The small molecule below binds the protein below.
Small molecule (SMILES): OC[C@H]1O[C@H](O[C@H]2O[C@H](CO)[C@@H](O)[C@H](O)[C@H]2O)[C@H](O)[C@@H](O)[C@@H]1O

Sequence of chain 1.A:
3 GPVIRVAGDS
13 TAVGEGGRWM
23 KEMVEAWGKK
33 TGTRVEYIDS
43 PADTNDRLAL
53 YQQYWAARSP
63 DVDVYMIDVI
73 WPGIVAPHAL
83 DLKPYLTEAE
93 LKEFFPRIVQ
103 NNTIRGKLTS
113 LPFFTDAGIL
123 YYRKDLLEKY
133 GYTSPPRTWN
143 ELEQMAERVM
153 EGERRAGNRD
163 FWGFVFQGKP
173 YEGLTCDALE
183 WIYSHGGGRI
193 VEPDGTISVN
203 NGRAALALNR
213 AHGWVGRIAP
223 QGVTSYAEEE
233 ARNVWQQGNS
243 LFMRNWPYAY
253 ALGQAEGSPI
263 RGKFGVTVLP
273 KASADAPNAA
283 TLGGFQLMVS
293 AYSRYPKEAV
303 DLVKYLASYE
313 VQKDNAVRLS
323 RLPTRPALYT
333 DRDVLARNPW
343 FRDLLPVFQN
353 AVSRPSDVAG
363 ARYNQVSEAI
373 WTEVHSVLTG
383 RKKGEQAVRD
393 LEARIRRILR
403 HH

Binding-site contacts:
Ligand atom O4 contacts residue GLU174 of chain 1.A at 3.7 Å.
Ligand atom C6 contacts residue GLY175 of chain 1.A at 3.7 Å.
Ligand atom O5 contacts residue GLU230 of chain 1.A at 3.3 Å (salt-bridge).
Ligand atom O3 contacts residue GLY285 of chain 1.A at 3.2 Å.
Ligand atom O2 contacts residue ASP118 of chain 1.A at 2.7 Å (salt-bridge).
Ligand atom C3 contacts residue ARG49 of chain 1.A at 3.8 Å.
Ligand atom O4 contacts residue ARG323 of chain 1.A at 2.9 Å (salt-bridge).
Ligand atom C1 contacts residue TRP248 of chain 1.A at 3.5 Å (hydrophobic).
Ligand atom O3 contacts residue ARG49 of chain 1.A at 2.9 Å (salt-bridge).
Ligand atom C2 contacts residue GLY286 of chain 1.A at 3.8 Å.
Ligand atom O4 contacts residue ASP70 of chain 1.A at 2.6 Å (salt-bridge).
Ligand atom O6 contacts residue GLY175 of chain 1.A at 3.5 Å.
Ligand atom O6 contacts residue ARG323 of chain 1.A at 3.6 Å.
Ligand atom O3 contacts residue ASP70 of chain 1.A at 2.6 Å (salt-bridge).
Ligand atom O6 contacts residue GLU230 of chain 1.A at 2.7 Å (salt-bridge).
Ligand atom C2 contacts residue ASP118 of chain 1.A at 3.5 Å.
Ligand atom C4 contacts residue ASP70 of chain 1.A at 3.5 Å.
Ligand atom C4 contacts residue ARG356 of chain 1.A at 3.6 Å.
Ligand atom O2 contacts residue GLY286 of chain 1.A at 2.9 Å (h-bond).
Ligand atom C3 contacts residue PHE287 of chain 1.A at 3.7 Å (hydrophobic).
Ligand atom O6 contacts residue ASP118 of chain 1.A at 3.0 Å (salt-bridge).
Ligand atom O4 contacts residue ARG356 of chain 1.A at 2.8 Å (salt-bridge).
Ligand atom O2 contacts residue PHE287 of chain 1.A at 3.6 Å.
Ligand atom C6 contacts residue TYR250 of chain 1.A at 3.6 Å (hydrophobic).
Ligand atom O2 contacts residue ARG49 of chain 1.A at 3.2 Å (salt-bridge).
Ligand atom C6 contacts residue TRP248 of chain 1.A at 3.8 Å (hydrophobic).
Ligand atom O3 contacts residue ASP11 of chain 1.A at 2.8 Å (salt-bridge).
Ligand atom C5 contacts residue ASP118 of chain 1.A at 3.7 Å.
Ligand atom O1 contacts residue PHE287 of chain 1.A at 3.6 Å.
Ligand atom C6 contacts residue ASP118 of chain 1.A at 3.0 Å.
Ligand atom O3 contacts residue GLY286 of chain 1.A at 3.1 Å (h-bond).
Ligand atom O4 contacts residue PHE116 of chain 1.A at 3.5 Å.
Ligand atom O6 contacts residue TYR173 of chain 1.A at 3.5 Å.
Ligand atom C3 contacts residue ASP70 of chain 1.A at 3.3 Å.
Ligand atom C6 contacts residue GLU230 of chain 1.A at 3.5 Å.
Ligand atom O5 contacts residue TRP248 of chain 1.A at 3.1 Å (h-bond).
Ligand atom C2 contacts residue ARG49 of chain 1.A at 3.6 Å.
Ligand atom O3 contacts residue ARG356 of chain 1.A at 3.0 Å (salt-bridge).
Ligand atom O4 contacts residue THR46 of chain 1.A at 3.6 Å.
Ligand atom C1 contacts residue ASP118 of chain 1.A at 3.8 Å.